The small molecule below binds the protein below.
Small molecule (SMILES): NCC1CCC(C(=O)O)CC1

Binding-site contacts:
Ligand atom C4 contacts residue GLY247 of chain 1.A at 3.9 Å.
Ligand atom C5 contacts residue TRP246 of chain 1.A at 3.9 Å (hydrophobic).
Ligand atom N contacts residue ASP220 of chain 1.A at 3.2 Å (salt-bridge).
Ligand atom C2 contacts residue CYS222 of chain 1.A at 4.1 Å (hydrophobic).
Ligand atom C3 contacts residue CYS222 of chain 1.A at 4.1 Å (hydrophobic).
Ligand atom C1 contacts residue TRP246 of chain 1.A at 4.5 Å (hydrophobic).
Ligand atom C5 contacts residue SER245 of chain 1.A at 4.2 Å.
Ligand atom C3 contacts residue GLY249 of chain 1.A at 3.5 Å.
Ligand atom C2 contacts residue GLY247 of chain 1.A at 4.5 Å.
Ligand atom C5 contacts residue SER226 of chain 1.A at 4.5 Å.
Ligand atom C3 contacts residue CYS250 of chain 1.A at 4.1 Å (hydrophobic).
Ligand atom N contacts residue GLY249 of chain 1.A at 4.2 Å.
Ligand atom N contacts residue GLY257 of chain 1.A at 3.7 Å.
Ligand atom C1 contacts residue SER226 of chain 1.A at 4.4 Å.
Ligand atom C7 contacts residue TRP246 of chain 1.A at 3.7 Å (hydrophobic).
Ligand atom C7 contacts residue GLY257 of chain 1.A at 3.6 Å.
Ligand atom C4 contacts residue SER221 of chain 1.A at 4.2 Å.
Ligand atom C3 contacts residue SER221 of chain 1.A at 3.8 Å.
Ligand atom C8 contacts residue GLN223 of chain 1.A at 4.4 Å.
Ligand atom C7 contacts residue ASP220 of chain 1.A at 4.3 Å.
Ligand atom C5 contacts residue SER221 of chain 1.A at 4.3 Å.
Ligand atom C5 contacts residue VAL244 of chain 1.A at 3.4 Å (hydrophobic).
Ligand atom C6 contacts residue VAL244 of chain 1.A at 4.1 Å (hydrophobic).
Ligand atom C4 contacts residue TRP246 of chain 1.A at 3.6 Å (hydrophobic).
Ligand atom C6 contacts residue CYS222 of chain 1.A at 4.0 Å (hydrophobic).
Ligand atom N contacts residue SER221 of chain 1.A at 2.8 Å (h-bond).
Ligand atom C8 contacts residue SER226 of chain 1.A at 4.2 Å.
Ligand atom C2 contacts residue GLY249 of chain 1.A at 4.0 Å.
Ligand atom C6 contacts residue SER245 of chain 1.A at 4.4 Å.
Ligand atom C2 contacts residue GLN223 of chain 1.A at 4.1 Å.
Ligand atom C7 contacts residue SER221 of chain 1.A at 3.1 Å.
Ligand atom O2 contacts residue SER226 of chain 1.A at 3.2 Å (h-bond).
Ligand atom C6 contacts residue SER226 of chain 1.A at 3.4 Å.
Ligand atom O2 contacts residue GLN223 of chain 1.A at 3.9 Å.
Ligand atom C2 contacts residue CYS250 of chain 1.A at 4.2 Å (hydrophobic).

Sequence of chain 1.A:
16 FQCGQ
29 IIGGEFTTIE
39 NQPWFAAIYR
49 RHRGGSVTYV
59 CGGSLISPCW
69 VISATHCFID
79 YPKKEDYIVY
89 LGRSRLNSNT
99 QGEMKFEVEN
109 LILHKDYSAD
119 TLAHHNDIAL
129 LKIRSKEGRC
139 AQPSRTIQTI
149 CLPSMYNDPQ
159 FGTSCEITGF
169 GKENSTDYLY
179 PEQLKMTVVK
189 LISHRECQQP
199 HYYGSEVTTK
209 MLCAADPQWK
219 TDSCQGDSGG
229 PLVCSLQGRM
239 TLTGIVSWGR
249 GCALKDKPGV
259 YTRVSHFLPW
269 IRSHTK